Binding-site contacts:
Ligand atom CAL contacts residue SER761 of chain 1.C at 3.7 Å.
Ligand atom OAB contacts residue LYS531 of chain 1.B at 3.2 Å.
Ligand atom FAC contacts residue PRO532 of chain 1.C at 3.6 Å.
Ligand atom CAH contacts residue GLN786 of chain 1.B at 3.6 Å.
Ligand atom FAC contacts residue MET534 of chain 1.C at 3.9 Å.
Ligand atom FAC contacts residue THR535 of chain 1.C at 3.5 Å.
Ligand atom OAA contacts residue LEU783 of chain 1.B at 3.8 Å.
Ligand atom CAM contacts residue PRO532 of chain 1.B at 4.0 Å (hydrophobic).
Ligand atom CAE contacts residue LYS762 of chain 1.C at 3.9 Å.
Ligand atom OAB contacts residue PRO532 of chain 1.B at 3.5 Å.
Ligand atom CAK contacts residue LYS762 of chain 1.C at 3.3 Å.
Ligand atom CAD contacts residue SER761 of chain 1.C at 3.5 Å.
Ligand atom SAP contacts residue PRO532 of chain 1.B at 3.7 Å.
Ligand atom CAH contacts residue PHE533 of chain 1.B at 3.4 Å (hydrophobic).
Ligand atom NAO contacts residue PRO532 of chain 1.B at 3.7 Å.
Ligand atom CAL contacts residue PRO532 of chain 1.B at 3.9 Å (hydrophobic).
Ligand atom FAC contacts residue GLY763 of chain 1.C at 3.3 Å.
Ligand atom CAD contacts residue LYS762 of chain 1.C at 3.2 Å.
Ligand atom CAG contacts residue PRO532 of chain 1.B at 3.9 Å (hydrophobic).
Ligand atom OAA contacts residue ILE519 of chain 1.C at 3.5 Å.
Ligand atom CAD contacts residue THR535 of chain 1.B at 3.6 Å.
Ligand atom CAG contacts residue THR535 of chain 1.B at 3.8 Å.
Ligand atom FAC contacts residue LYS762 of chain 1.C at 3.4 Å.
Ligand atom CAG contacts residue PHE533 of chain 1.B at 3.1 Å (hydrophobic).
Ligand atom CAF contacts residue PRO532 of chain 1.C at 3.5 Å (hydrophobic).
Ligand atom CAN contacts residue PRO532 of chain 1.B at 3.7 Å (hydrophobic).
Ligand atom NAJ contacts residue PRO532 of chain 1.B at 2.8 Å (h-bond).
Ligand atom CAN contacts residue GLN786 of chain 1.B at 4.0 Å.
Ligand atom CAE contacts residue SER761 of chain 1.C at 3.2 Å.
Ligand atom CAE contacts residue THR535 of chain 1.B at 3.6 Å.
Ligand atom NAJ contacts residue LEU783 of chain 1.B at 4.0 Å.
Ligand atom CAF contacts residue GLY763 of chain 1.C at 3.8 Å.
Ligand atom CAG contacts residue MET534 of chain 1.B at 3.9 Å (hydrophobic).
Ligand atom OAB contacts residue PRO532 of chain 1.C at 3.6 Å.
Ligand atom CAH contacts residue LEU791 of chain 1.B at 3.8 Å (hydrophobic).
Ligand atom CAK contacts residue GLY763 of chain 1.C at 3.6 Å.
Ligand atom NAO contacts residue SER761 of chain 1.C at 3.7 Å.
Ligand atom CAN contacts residue PHE533 of chain 1.B at 4.1 Å (hydrophobic).
Ligand atom CAN contacts residue SER761 of chain 1.C at 4.1 Å.
Ligand atom CAI contacts residue PRO532 of chain 1.B at 3.6 Å (hydrophobic).

Sequence of chain 1.C:
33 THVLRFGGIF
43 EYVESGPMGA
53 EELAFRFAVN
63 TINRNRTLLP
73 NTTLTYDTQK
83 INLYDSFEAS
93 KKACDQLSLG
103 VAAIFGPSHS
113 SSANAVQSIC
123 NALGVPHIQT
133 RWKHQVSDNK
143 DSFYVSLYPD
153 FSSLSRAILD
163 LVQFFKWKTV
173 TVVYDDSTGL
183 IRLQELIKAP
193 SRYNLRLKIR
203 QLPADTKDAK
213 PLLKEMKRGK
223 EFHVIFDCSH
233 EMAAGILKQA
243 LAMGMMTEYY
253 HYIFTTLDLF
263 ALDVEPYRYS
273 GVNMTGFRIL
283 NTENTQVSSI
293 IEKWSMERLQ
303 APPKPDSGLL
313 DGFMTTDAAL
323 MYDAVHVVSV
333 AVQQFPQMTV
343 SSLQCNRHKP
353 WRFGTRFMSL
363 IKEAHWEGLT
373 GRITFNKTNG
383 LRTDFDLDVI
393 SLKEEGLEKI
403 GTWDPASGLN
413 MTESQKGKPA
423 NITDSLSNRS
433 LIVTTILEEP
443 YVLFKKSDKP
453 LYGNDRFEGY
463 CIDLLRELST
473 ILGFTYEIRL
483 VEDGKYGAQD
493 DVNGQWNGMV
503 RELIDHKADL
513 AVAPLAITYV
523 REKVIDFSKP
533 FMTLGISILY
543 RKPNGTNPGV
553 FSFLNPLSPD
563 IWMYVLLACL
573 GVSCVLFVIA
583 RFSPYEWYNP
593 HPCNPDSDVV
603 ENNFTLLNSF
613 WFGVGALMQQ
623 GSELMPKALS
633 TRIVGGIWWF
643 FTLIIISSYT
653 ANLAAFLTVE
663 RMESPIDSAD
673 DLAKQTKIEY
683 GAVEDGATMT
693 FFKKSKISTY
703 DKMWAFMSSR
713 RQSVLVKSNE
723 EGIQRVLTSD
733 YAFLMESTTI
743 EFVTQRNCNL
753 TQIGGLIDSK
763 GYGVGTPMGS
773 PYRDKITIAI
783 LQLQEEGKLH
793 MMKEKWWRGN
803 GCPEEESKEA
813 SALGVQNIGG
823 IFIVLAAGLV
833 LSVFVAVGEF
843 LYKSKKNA

A protein and the small-molecule ligand that binds it are described below.
Small molecule (SMILES): O=S1(=O)NCN(C2CC2)c2ccc(F)cc21

Sequence of chain 1.B:
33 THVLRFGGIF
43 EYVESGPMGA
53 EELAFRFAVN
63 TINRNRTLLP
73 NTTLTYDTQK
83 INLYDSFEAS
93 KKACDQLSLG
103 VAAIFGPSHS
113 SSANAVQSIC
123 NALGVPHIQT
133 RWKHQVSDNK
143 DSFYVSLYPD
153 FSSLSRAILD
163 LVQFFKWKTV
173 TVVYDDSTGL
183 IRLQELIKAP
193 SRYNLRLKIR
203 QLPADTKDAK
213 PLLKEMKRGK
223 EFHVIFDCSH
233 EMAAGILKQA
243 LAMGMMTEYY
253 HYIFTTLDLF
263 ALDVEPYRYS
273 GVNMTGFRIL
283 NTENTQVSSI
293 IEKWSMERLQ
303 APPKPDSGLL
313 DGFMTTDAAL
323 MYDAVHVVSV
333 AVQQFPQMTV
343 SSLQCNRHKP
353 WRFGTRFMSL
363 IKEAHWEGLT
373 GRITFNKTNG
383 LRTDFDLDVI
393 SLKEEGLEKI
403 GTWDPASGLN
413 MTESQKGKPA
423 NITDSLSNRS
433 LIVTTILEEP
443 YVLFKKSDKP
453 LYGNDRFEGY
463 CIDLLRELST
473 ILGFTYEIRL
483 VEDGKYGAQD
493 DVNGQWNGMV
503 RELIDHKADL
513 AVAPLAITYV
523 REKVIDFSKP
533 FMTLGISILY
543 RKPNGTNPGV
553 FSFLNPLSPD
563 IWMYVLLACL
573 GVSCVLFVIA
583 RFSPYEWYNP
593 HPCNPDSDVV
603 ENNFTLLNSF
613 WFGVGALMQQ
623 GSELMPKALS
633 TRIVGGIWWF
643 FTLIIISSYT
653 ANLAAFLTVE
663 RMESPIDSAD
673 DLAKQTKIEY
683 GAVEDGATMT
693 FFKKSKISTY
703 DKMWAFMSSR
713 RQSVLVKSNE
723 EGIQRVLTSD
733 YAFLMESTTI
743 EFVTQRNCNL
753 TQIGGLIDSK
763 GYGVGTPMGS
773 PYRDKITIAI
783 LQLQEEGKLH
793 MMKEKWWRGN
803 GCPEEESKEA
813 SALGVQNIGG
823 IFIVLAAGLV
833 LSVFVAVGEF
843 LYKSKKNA